Sequence of chain 1.C:
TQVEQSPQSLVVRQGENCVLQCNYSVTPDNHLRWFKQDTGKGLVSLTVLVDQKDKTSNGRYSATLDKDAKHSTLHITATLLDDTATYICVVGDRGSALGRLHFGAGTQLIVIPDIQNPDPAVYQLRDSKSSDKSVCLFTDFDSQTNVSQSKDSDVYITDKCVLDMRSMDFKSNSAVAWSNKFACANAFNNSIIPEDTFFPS

Binding-site contacts:
Ligand atom C25 contacts residue LEU100 of chain 1.A at 3.6 Å (hydrophobic).
Ligand atom OG contacts residue PRO30 of chain 1.C at 3.0 Å.
Ligand atom C8 contacts residue LEU84 of chain 1.A at 3.5 Å (hydrophobic).
Ligand atom O32 contacts residue ASP80 of chain 1.A at 2.6 Å (salt-bridge).
Ligand atom C17 contacts residue TRP133 of chain 1.A at 3.8 Å (hydrophobic).
Ligand atom OG4 contacts residue GLY155 of chain 1.A at 3.4 Å.
Ligand atom OG3 contacts residue GLY97 of chain 1.C at 3.0 Å (h-bond).
Ligand atom C6 contacts residue TYR73 of chain 1.A at 3.6 Å (hydrophobic).
Ligand atom C contacts residue SER76 of chain 1.A at 3.6 Å.
Ligand atom CG1 contacts residue PRO30 of chain 1.C at 3.6 Å (hydrophobic).
Ligand atom O2 contacts residue TYR73 of chain 1.A at 3.5 Å.
Ligand atom OG3 contacts residue ARG96 of chain 1.C at 3.2 Å.
Ligand atom C9 contacts residue LEU84 of chain 1.A at 3.6 Å (hydrophobic).
Ligand atom CG3 contacts residue THR156 of chain 1.A at 3.6 Å.
Ligand atom OC1 contacts residue THR156 of chain 1.A at 3.5 Å (h-bond).
Ligand atom C2 contacts residue ASP80 of chain 1.A at 3.5 Å.
Ligand atom C4 contacts residue ASP80 of chain 1.A at 3.6 Å.
Ligand atom CG5 contacts residue PRO30 of chain 1.C at 3.7 Å (hydrophobic).
Ligand atom O1 contacts residue ARG96 of chain 1.C at 3.1 Å (salt-bridge).
Ligand atom O contacts residue TRP133 of chain 1.A at 3.7 Å.
Ligand atom N contacts residue THR156 of chain 1.A at 3.1 Å (h-bond).
Ligand atom C16 contacts residue LEU150 of chain 1.A at 3.5 Å (hydrophobic).
Ligand atom CG2 contacts residue ASP153 of chain 1.A at 3.7 Å.
Ligand atom C17 contacts residue LEU150 of chain 1.A at 3.7 Å (hydrophobic).
Ligand atom C25 contacts residue TYR73 of chain 1.A at 3.7 Å (hydrophobic).
Ligand atom CG3 contacts residue ASP153 of chain 1.A at 3.3 Å.
Ligand atom C11 contacts residue PHE120 of chain 1.A at 3.6 Å (hydrophobic).
Ligand atom O contacts residue TYR73 of chain 1.A at 3.4 Å (h-bond).
Ligand atom O1 contacts residue ASP80 of chain 1.A at 2.6 Å (salt-bridge).
Ligand atom O1 contacts residue SER76 of chain 1.A at 3.4 Å.
Ligand atom OG4 contacts residue ASN32 of chain 1.C at 2.8 Å (h-bond).
Ligand atom C2 contacts residue THR156 of chain 1.A at 3.6 Å.
Ligand atom OG5 contacts residue ASN32 of chain 1.C at 3.5 Å (h-bond).
Ligand atom C6 contacts residue PHE77 of chain 1.A at 3.6 Å (hydrophobic).
Ligand atom C3 contacts residue ASP80 of chain 1.A at 3.3 Å.
Ligand atom CG1 contacts residue ASP95 of chain 1.C at 3.6 Å.
Ligand atom C5 contacts residue TYR73 of chain 1.A at 3.7 Å (hydrophobic).
Ligand atom OG3 contacts residue ASP153 of chain 1.A at 2.6 Å (salt-bridge).
Ligand atom OG4 contacts residue ASP153 of chain 1.A at 2.6 Å (salt-bridge).
Ligand atom OG4 contacts residue THR156 of chain 1.A at 3.5 Å (h-bond).

Sequence of chain 1.A:
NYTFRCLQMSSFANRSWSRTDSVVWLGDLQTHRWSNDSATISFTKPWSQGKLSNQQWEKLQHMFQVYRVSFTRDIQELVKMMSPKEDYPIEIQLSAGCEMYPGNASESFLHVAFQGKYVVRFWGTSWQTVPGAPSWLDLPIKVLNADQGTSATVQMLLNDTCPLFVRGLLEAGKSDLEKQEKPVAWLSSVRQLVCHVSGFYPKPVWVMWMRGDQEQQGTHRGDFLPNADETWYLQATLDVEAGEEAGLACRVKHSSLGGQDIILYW

A protein and the small-molecule ligand that binds it are described below.
Small molecule (SMILES): CCCCCCCC(=O)N[C@@H](CO[C@H]1O[C@H](CO)[C@H](O)[C@H](O)[C@H]1O)[C@H](O)[C@H](O)CCCC(=O)/N=C/CCCc1ccccc1